Sequence of chain 2.B:
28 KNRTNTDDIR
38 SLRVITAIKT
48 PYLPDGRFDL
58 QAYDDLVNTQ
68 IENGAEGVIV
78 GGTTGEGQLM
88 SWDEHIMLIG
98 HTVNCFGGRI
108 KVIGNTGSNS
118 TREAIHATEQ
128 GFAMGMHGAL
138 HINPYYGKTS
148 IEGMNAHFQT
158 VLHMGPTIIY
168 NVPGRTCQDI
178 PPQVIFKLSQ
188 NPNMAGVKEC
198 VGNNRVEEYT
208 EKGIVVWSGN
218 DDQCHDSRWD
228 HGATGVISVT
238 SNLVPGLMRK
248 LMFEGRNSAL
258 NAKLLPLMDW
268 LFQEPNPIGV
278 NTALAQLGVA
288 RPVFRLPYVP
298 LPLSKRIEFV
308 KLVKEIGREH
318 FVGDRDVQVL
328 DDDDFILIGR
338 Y

Binding-site contacts:
Ligand atom C10 contacts residue LYS209 of chain 2.B at 4.3 Å.
Ligand atom N1 contacts residue PHE183 of chain 2.B at 3.5 Å.
Ligand atom O4 contacts residue LYS209 of chain 2.B at 4.1 Å.
Ligand atom C7 contacts residue PHE183 of chain 2.B at 3.3 Å (hydrophobic).
Ligand atom O2 contacts residue PHE183 of chain 2.B at 3.5 Å.
Ligand atom S1 contacts residue PHE183 of chain 2.B at 3.6 Å.
Ligand atom C13 contacts residue GLN180 of chain 2.B at 3.5 Å.
Ligand atom C6 contacts residue PHE183 of chain 2.B at 3.7 Å (hydrophobic).
Ligand atom C5 contacts residue GLN180 of chain 2.B at 3.8 Å.
Ligand atom C3 contacts residue GLN180 of chain 2.B at 3.5 Å.
Ligand atom C8 contacts residue LYS209 of chain 2.B at 4.2 Å.
Ligand atom C11 contacts residue PHE183 of chain 2.B at 3.3 Å (hydrophobic).
Ligand atom O2 contacts residue LYS209 of chain 2.B at 3.0 Å.
Ligand atom C12 contacts residue GLN180 of chain 2.B at 3.8 Å.
Ligand atom C4 contacts residue PRO179 of chain 2.B at 4.2 Å (hydrophobic).
Ligand atom C1 contacts residue GLN180 of chain 2.B at 3.5 Å.
Ligand atom C6 contacts residue GLN180 of chain 2.B at 4.4 Å.
Ligand atom O1 contacts residue GLN180 of chain 2.B at 3.9 Å.
Ligand atom C4 contacts residue GLN180 of chain 2.B at 3.6 Å.
Ligand atom C9 contacts residue LYS209 of chain 2.B at 4.3 Å.
Ligand atom O5 contacts residue PHE183 of chain 2.B at 3.2 Å.
Ligand atom C5 contacts residue PHE183 of chain 2.B at 4.4 Å (hydrophobic).
Ligand atom C2 contacts residue GLN180 of chain 2.B at 3.4 Å.
Ligand atom C9 contacts residue PHE183 of chain 2.B at 3.7 Å (hydrophobic).
Ligand atom C4 contacts residue PHE183 of chain 2.B at 4.2 Å (hydrophobic).
Ligand atom C8 contacts residue PHE183 of chain 2.B at 3.5 Å (hydrophobic).

This protein binds this small molecule.
Small molecule (SMILES): COc1ccc(/C=C2\SC(=O)N(CC(=O)O)C2=O)cc1